Sequence of chain 1.NA:
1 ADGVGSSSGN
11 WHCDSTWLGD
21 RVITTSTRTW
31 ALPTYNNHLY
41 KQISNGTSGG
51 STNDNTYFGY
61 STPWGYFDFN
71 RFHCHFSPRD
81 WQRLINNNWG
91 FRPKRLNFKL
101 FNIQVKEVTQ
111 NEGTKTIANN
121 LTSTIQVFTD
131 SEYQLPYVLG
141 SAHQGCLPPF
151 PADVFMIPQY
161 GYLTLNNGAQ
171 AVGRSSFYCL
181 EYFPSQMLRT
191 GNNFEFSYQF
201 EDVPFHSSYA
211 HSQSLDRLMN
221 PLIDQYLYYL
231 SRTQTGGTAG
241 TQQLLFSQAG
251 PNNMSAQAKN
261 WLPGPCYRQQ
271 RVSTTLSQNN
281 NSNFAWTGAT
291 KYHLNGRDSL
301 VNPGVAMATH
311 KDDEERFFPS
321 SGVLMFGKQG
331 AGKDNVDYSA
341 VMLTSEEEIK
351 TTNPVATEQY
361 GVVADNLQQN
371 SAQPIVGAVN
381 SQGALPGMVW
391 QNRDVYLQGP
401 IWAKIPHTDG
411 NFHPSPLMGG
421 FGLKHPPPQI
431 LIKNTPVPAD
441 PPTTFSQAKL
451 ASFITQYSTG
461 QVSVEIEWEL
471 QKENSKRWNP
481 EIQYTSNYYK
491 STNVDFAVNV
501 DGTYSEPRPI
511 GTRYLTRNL

A small-molecule ligand and the protein it binds are described below.
Small molecule (SMILES): Nc1ncnc2c1ncn2[C@H]1C[C@H](O)[C@@H](COP(=O)(O)O)O1

Sequence of chain 1.O:
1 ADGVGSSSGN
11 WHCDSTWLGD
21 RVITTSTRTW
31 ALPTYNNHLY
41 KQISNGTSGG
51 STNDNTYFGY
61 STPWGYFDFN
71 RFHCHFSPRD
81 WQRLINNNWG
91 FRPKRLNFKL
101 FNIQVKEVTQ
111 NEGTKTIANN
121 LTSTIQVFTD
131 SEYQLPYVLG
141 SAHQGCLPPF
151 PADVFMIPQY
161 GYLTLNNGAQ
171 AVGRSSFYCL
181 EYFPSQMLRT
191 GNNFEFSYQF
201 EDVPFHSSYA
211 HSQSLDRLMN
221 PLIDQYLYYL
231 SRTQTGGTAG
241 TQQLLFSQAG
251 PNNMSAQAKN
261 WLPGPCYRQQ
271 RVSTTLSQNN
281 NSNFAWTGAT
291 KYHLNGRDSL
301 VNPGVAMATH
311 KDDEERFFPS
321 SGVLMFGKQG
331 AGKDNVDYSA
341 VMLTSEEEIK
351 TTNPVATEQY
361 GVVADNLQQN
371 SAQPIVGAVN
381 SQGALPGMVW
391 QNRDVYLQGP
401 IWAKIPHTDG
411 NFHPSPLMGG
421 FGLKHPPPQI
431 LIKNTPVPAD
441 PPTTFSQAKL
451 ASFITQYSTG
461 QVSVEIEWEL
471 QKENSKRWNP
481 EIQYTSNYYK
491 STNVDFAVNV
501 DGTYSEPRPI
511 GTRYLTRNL

Binding-site contacts:
Ligand atom N6 contacts residue PRO414 of chain 1.NA at 3.7 Å.
Ligand atom C6 contacts residue PRO414 of chain 1.NA at 3.5 Å (hydrophobic).
Ligand atom P contacts residue DC1 of chain 1.IE at 1.6 Å.
Ligand atom C6 contacts residue GLY422 of chain 1.NA at 3.8 Å.
Ligand atom N9 contacts residue PRO204 of chain 1.NA at 4.2 Å.
Ligand atom C2 contacts residue ILE405 of chain 1.NA at 4.1 Å (hydrophobic).
Ligand atom C4 contacts residue PRO204 of chain 1.NA at 4.0 Å (hydrophobic).
Ligand atom C5' contacts residue ASP409 of chain 1.O at 4.0 Å.
Ligand atom C8 contacts residue HIS413 of chain 1.NA at 3.6 Å.
Ligand atom OP2 contacts residue DC1 of chain 1.IE at 2.5 Å (h-bond).
Ligand atom C5' contacts residue HIS413 of chain 1.NA at 3.7 Å.
Ligand atom O4' contacts residue DC1 of chain 1.IE at 3.3 Å.
Ligand atom O5' contacts residue DC1 of chain 1.IE at 2.5 Å (h-bond).
Ligand atom N1 contacts residue VAL203 of chain 1.NA at 4.0 Å.
Ligand atom C2' contacts residue PRO414 of chain 1.NA at 3.5 Å (hydrophobic).
Ligand atom OP1 contacts residue ASN411 of chain 1.O at 3.6 Å.
Ligand atom C2 contacts residue PRO414 of chain 1.NA at 4.1 Å (hydrophobic).
Ligand atom N1 contacts residue GLY422 of chain 1.NA at 3.0 Å (h-bond).
Ligand atom N6 contacts residue GLY422 of chain 1.NA at 3.1 Å (h-bond).
Ligand atom C2 contacts residue GLY422 of chain 1.NA at 3.5 Å.
Ligand atom O5' contacts residue ASP409 of chain 1.O at 3.6 Å.
Ligand atom C1' contacts residue DC1 of chain 1.IE at 3.9 Å.
Ligand atom N7 contacts residue PRO204 of chain 1.NA at 4.0 Å.
Ligand atom N1 contacts residue PRO414 of chain 1.NA at 3.5 Å (h-bond).
Ligand atom N6 contacts residue SER415 of chain 1.NA at 3.4 Å.
Ligand atom C4' contacts residue DC1 of chain 1.IE at 4.1 Å.
Ligand atom N7 contacts residue SER415 of chain 1.NA at 3.8 Å.
Ligand atom N6 contacts residue GLY420 of chain 1.NA at 4.2 Å.
Ligand atom C6 contacts residue SER415 of chain 1.NA at 4.0 Å.
Ligand atom OP1 contacts residue DC1 of chain 1.IE at 2.5 Å (h-bond).
Ligand atom C5 contacts residue PRO204 of chain 1.NA at 3.9 Å (hydrophobic).
Ligand atom N6 contacts residue PHE421 of chain 1.NA at 4.1 Å.
Ligand atom O3' contacts residue HIS413 of chain 1.NA at 4.1 Å.
Ligand atom N6 contacts residue PRO416 of chain 1.NA at 3.9 Å.
Ligand atom C5' contacts residue DC1 of chain 1.IE at 3.9 Å.
Ligand atom C8 contacts residue PRO204 of chain 1.NA at 4.1 Å (hydrophobic).
Ligand atom C5 contacts residue PRO414 of chain 1.NA at 4.1 Å (hydrophobic).
Ligand atom C3' contacts residue HIS413 of chain 1.NA at 3.6 Å.
Ligand atom N7 contacts residue HIS413 of chain 1.NA at 4.0 Å.
Ligand atom N3 contacts residue PRO414 of chain 1.NA at 3.9 Å.